This protein binds this small molecule.
Small molecule (SMILES): NS(=O)(=O)c1ccc(NC(=O)NCCCCO)cc1

Sequence of chain 1.A:
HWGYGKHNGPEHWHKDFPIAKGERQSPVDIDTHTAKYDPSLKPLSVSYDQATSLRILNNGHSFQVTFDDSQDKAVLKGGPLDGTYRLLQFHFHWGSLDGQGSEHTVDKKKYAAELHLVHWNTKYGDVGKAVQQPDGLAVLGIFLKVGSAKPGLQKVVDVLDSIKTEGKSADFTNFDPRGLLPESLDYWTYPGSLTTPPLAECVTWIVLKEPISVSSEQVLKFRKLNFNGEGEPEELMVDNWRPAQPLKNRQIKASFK

Binding-site contacts:
Ligand atom CAB contacts residue THR196 of chain 1.A at 3.4 Å.
Ligand atom CAF contacts residue HIS91 of chain 1.A at 4.1 Å.
Ligand atom OAI contacts residue TRP205 of chain 1.A at 3.3 Å.
Ligand atom SAG contacts residue HIS116 of chain 1.A at 3.9 Å.
Ligand atom OAH contacts residue TRP205 of chain 1.A at 4.0 Å.
Ligand atom CAA contacts residue LEU194 of chain 1.A at 3.8 Å (hydrophobic).
Ligand atom OAI contacts residue SER193 of chain 1.A at 3.9 Å.
Ligand atom OAS contacts residue VAL131 of chain 1.A at 4.1 Å.
Ligand atom SAG contacts residue ZN1 of chain 1.B at 3.0 Å.
Ligand atom NAJ contacts residue HIS93 of chain 1.A at 3.3 Å (h-bond).
Ligand atom NAJ contacts residue ZN1 of chain 1.B at 2.0 Å.
Ligand atom SAG contacts residue HIS91 of chain 1.A at 3.9 Å.
Ligand atom OAH contacts residue VAL139 of chain 1.A at 3.6 Å.
Ligand atom CAD contacts residue VAL118 of chain 1.A at 3.9 Å (hydrophobic).
Ligand atom CAB contacts residue LEU194 of chain 1.A at 3.8 Å (hydrophobic).
Ligand atom CAR contacts residue VAL131 of chain 1.A at 4.1 Å (hydrophobic).
Ligand atom CAN contacts residue VAL127 of chain 1.A at 4.0 Å (hydrophobic).
Ligand atom CAP contacts residue VAL131 of chain 1.A at 4.2 Å (hydrophobic).
Ligand atom CAD contacts residue GLN89 of chain 1.A at 4.0 Å.
Ligand atom NAJ contacts residue HIS116 of chain 1.A at 3.5 Å (h-bond).
Ligand atom OAI contacts residue THR195 of chain 1.A at 2.9 Å (h-bond).
Ligand atom CAD contacts residue LEU194 of chain 1.A at 3.7 Å (hydrophobic).
Ligand atom CAA contacts residue THR195 of chain 1.A at 4.2 Å.
Ligand atom OAH contacts residue ZN1 of chain 1.B at 3.1 Å.
Ligand atom NAK contacts residue LEU194 of chain 1.A at 4.0 Å.
Ligand atom OAI contacts residue LEU194 of chain 1.A at 3.3 Å.
Ligand atom CAR contacts residue GLY128 of chain 1.A at 3.8 Å.
Ligand atom CAE contacts residue HIS91 of chain 1.A at 4.1 Å.
Ligand atom SAG contacts residue THR195 of chain 1.A at 3.8 Å.
Ligand atom OAH contacts residue HIS116 of chain 1.A at 3.4 Å (h-bond).
Ligand atom NAJ contacts residue HIS91 of chain 1.A at 3.2 Å (h-bond).
Ligand atom NAJ contacts residue THR195 of chain 1.A at 2.8 Å (h-bond).
Ligand atom CAE contacts residue VAL118 of chain 1.A at 3.7 Å (hydrophobic).
Ligand atom OAH contacts residue HIS91 of chain 1.A at 3.3 Å.
Ligand atom CAE contacts residue LEU194 of chain 1.A at 3.8 Å (hydrophobic).
Ligand atom OAI contacts residue ZN1 of chain 1.B at 4.1 Å.
Ligand atom CAF contacts residue LEU194 of chain 1.A at 3.9 Å (hydrophobic).
Ligand atom CAA contacts residue THR196 of chain 1.A at 3.2 Å.
Ligand atom OAH contacts residue VAL118 of chain 1.A at 3.7 Å.
Ligand atom CAC contacts residue LEU194 of chain 1.A at 3.7 Å (hydrophobic).